The small molecule below binds the protein below.
Small molecule (SMILES): CC(=O)N[C@@H]1[C@@H](O)[C@H](O)[C@@H](CO)O[C@H]1O

Binding-site contacts:
Ligand atom C4 contacts residue ASN696 of chain 1.A at 4.2 Å.
Ligand atom O6 contacts residue ASN696 of chain 1.A at 4.5 Å.
Ligand atom O5 contacts residue ASN696 of chain 1.A at 2.4 Å (h-bond).
Ligand atom C3 contacts residue ASN696 of chain 1.A at 3.7 Å.
Ligand atom O7 contacts residue ASN696 of chain 1.A at 3.3 Å (h-bond).
Ligand atom N2 contacts residue ASN696 of chain 1.A at 2.8 Å (h-bond).
Ligand atom C8 contacts residue ILE1117 of chain 1.A at 3.9 Å (hydrophobic).
Ligand atom C7 contacts residue ASN696 of chain 1.A at 3.2 Å.
Ligand atom O5 contacts residue ASP783 of chain 1.B at 4.2 Å.
Ligand atom C8 contacts residue ASN696 of chain 1.A at 4.3 Å.
Ligand atom C5 contacts residue ASN696 of chain 1.A at 3.6 Å.
Ligand atom C7 contacts residue ILE1117 of chain 1.A at 4.3 Å (hydrophobic).
Ligand atom O7 contacts residue ILE1117 of chain 1.A at 4.1 Å.
Ligand atom C2 contacts residue ASN696 of chain 1.A at 2.4 Å.
Ligand atom C1 contacts residue ASN696 of chain 1.A at 1.4 Å.
Ligand atom C8 contacts residue GLY1118 of chain 1.A at 3.7 Å.

Sequence of chain 1.B:
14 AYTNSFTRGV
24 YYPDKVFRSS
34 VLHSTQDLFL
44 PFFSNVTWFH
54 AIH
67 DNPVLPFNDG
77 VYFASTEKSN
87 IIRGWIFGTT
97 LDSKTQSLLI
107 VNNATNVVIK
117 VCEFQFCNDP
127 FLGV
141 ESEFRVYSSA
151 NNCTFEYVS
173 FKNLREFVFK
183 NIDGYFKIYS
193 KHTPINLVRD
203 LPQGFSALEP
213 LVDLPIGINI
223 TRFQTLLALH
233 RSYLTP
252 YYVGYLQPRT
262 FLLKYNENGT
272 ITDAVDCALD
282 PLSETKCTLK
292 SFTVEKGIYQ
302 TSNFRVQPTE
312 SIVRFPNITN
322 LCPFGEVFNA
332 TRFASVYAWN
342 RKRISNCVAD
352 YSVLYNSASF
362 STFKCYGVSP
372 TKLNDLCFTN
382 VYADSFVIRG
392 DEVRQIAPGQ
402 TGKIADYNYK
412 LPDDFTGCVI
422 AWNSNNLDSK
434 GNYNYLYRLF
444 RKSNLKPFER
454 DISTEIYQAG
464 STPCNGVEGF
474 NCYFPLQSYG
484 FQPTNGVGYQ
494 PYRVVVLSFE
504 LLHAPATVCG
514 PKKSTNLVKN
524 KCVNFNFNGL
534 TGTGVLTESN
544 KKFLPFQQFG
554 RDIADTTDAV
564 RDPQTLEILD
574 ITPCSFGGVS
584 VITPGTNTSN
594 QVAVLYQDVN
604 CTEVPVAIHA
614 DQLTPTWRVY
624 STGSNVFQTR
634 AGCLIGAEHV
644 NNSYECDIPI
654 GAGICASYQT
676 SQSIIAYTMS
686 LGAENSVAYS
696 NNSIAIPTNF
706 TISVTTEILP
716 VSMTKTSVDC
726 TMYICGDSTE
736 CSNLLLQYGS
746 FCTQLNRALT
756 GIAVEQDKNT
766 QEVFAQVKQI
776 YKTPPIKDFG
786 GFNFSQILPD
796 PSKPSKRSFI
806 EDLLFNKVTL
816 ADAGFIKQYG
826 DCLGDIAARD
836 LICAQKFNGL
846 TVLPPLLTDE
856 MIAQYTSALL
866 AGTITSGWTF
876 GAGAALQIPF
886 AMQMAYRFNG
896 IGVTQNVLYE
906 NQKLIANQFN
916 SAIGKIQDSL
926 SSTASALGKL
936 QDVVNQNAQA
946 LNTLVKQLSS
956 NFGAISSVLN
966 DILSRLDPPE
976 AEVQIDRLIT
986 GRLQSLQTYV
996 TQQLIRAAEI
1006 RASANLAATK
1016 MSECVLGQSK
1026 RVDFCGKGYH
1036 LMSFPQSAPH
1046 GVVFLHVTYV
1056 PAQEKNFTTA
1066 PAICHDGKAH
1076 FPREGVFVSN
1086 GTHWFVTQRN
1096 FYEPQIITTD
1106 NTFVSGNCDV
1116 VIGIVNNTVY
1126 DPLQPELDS

Sequence of chain 1.A:
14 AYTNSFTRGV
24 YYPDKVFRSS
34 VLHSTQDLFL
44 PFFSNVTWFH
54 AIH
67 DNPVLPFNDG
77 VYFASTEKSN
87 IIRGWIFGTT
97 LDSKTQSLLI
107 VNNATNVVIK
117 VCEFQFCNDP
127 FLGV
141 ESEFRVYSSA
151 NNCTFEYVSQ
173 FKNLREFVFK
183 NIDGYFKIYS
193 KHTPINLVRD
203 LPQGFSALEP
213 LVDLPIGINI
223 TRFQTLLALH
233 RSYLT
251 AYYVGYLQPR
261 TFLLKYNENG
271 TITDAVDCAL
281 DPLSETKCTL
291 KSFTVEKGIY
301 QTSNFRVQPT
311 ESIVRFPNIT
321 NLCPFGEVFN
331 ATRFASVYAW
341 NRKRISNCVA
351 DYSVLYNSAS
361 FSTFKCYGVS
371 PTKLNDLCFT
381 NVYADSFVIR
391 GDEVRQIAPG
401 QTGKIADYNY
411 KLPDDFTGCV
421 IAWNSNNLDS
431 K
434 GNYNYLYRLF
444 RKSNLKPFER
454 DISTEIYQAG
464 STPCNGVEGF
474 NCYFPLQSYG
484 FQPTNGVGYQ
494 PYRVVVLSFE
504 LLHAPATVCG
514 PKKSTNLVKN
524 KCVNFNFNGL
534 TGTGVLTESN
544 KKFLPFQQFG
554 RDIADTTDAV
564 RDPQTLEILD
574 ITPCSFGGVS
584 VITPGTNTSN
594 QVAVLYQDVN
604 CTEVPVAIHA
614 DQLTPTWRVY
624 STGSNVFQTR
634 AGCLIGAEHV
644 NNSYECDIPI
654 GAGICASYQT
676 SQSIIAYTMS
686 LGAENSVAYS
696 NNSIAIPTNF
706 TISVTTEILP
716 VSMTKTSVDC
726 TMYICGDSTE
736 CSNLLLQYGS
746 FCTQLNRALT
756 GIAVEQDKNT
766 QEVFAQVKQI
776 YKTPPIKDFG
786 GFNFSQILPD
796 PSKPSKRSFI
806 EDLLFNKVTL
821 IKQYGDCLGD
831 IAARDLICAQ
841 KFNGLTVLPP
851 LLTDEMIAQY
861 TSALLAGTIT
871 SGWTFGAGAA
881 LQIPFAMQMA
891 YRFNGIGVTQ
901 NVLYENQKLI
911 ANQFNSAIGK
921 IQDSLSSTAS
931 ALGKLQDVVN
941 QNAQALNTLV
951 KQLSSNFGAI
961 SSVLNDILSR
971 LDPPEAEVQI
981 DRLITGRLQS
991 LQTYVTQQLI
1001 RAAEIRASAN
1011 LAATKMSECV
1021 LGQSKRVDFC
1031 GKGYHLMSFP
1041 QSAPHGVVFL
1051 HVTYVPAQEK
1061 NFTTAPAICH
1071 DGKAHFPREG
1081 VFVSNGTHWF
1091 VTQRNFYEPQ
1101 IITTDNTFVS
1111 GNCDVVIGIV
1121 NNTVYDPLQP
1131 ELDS